This protein binds this small molecule.
Small molecule (SMILES): CC(=O)N[C@@H]1[C@@H](O)[C@H](O)[C@@H](CO)O[C@H]1O

Sequence of chain 1.A:
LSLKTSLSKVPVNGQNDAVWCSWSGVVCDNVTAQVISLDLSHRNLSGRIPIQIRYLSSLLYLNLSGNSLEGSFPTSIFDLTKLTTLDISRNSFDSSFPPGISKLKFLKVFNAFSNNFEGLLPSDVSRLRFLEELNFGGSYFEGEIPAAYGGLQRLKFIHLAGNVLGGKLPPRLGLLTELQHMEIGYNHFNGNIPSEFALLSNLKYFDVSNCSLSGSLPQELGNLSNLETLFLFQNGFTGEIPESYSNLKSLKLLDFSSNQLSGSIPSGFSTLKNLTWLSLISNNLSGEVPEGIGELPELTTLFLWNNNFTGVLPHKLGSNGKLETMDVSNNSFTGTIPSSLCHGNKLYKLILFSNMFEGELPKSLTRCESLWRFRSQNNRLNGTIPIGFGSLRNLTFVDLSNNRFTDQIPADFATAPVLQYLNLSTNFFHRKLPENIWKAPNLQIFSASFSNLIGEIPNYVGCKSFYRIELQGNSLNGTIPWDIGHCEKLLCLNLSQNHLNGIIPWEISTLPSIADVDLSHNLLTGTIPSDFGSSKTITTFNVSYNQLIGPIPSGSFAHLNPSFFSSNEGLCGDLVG

Binding-site contacts:
Ligand atom C5 contacts residue SER444 of chain 1.A at 4.0 Å.
Ligand atom C5 contacts residue ASN442 of chain 1.A at 3.6 Å.
Ligand atom O7 contacts residue ASN442 of chain 1.A at 3.7 Å.
Ligand atom N2 contacts residue GLU489 of chain 1.A at 3.5 Å (salt-bridge).
Ligand atom N2 contacts residue TYR440 of chain 1.A at 4.0 Å.
Ligand atom C8 contacts residue GLU489 of chain 1.A at 3.7 Å.
Ligand atom C7 contacts residue GLU489 of chain 1.A at 4.1 Å.
Ligand atom C4 contacts residue ASN442 of chain 1.A at 4.2 Å.
Ligand atom C7 contacts residue SER466 of chain 1.A at 3.9 Å.
Ligand atom C7 contacts residue ASN442 of chain 1.A at 3.6 Å.
Ligand atom C8 contacts residue TYR440 of chain 1.A at 4.3 Å (hydrophobic).
Ligand atom O6 contacts residue ASN397 of chain 1.A at 4.4 Å.
Ligand atom O5 contacts residue SER420 of chain 1.A at 3.2 Å (h-bond).
Ligand atom O6 contacts residue ASN421 of chain 1.A at 4.0 Å.
Ligand atom N2 contacts residue ASN442 of chain 1.A at 3.0 Å (h-bond).
Ligand atom O7 contacts residue TYR440 of chain 1.A at 2.7 Å (h-bond).
Ligand atom C2 contacts residue TYR440 of chain 1.A at 3.9 Å (hydrophobic).
Ligand atom C6 contacts residue SER444 of chain 1.A at 4.1 Å.
Ligand atom C1 contacts residue SER420 of chain 1.A at 4.2 Å.
Ligand atom C8 contacts residue SER466 of chain 1.A at 3.2 Å.
Ligand atom C6 contacts residue SER420 of chain 1.A at 3.9 Å.
Ligand atom N2 contacts residue SER466 of chain 1.A at 3.8 Å.
Ligand atom C1 contacts residue ASN442 of chain 1.A at 1.4 Å.
Ligand atom O6 contacts residue SER420 of chain 1.A at 2.6 Å (h-bond).
Ligand atom C7 contacts residue TYR440 of chain 1.A at 3.4 Å (hydrophobic).
Ligand atom C6 contacts residue THR445 of chain 1.A at 4.4 Å.
Ligand atom C1 contacts residue TYR440 of chain 1.A at 4.0 Å (hydrophobic).
Ligand atom C1 contacts residue SER466 of chain 1.A at 4.3 Å.
Ligand atom C2 contacts residue ASN442 of chain 1.A at 2.5 Å.
Ligand atom O5 contacts residue ASN442 of chain 1.A at 2.3 Å (h-bond).
Ligand atom O5 contacts residue SER444 of chain 1.A at 4.1 Å.
Ligand atom C3 contacts residue ASN442 of chain 1.A at 3.8 Å.
Ligand atom C1 contacts residue SER444 of chain 1.A at 4.2 Å.
Ligand atom C8 contacts residue ARG487 of chain 1.A at 3.9 Å.
Ligand atom C5 contacts residue SER420 of chain 1.A at 4.2 Å.
Ligand atom C8 contacts residue ILE464 of chain 1.A at 3.5 Å (hydrophobic).